Sequence of chain 1.A:
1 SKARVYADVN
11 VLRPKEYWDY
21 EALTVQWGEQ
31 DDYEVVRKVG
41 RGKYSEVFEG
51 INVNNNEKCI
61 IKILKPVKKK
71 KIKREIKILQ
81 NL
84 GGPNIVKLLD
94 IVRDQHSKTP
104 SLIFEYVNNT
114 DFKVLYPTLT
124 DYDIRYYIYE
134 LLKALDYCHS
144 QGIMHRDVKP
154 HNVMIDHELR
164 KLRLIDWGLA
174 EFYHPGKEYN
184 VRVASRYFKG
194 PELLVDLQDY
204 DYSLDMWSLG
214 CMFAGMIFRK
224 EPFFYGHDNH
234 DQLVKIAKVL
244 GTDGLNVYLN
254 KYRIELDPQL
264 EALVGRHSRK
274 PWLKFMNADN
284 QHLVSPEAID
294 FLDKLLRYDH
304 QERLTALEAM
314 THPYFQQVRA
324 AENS

A protein and the small-molecule ligand that binds it are described below.
Small molecule (SMILES): O=C(O)Cn1cnc2c(Br)c(Br)c(Br)c(Br)c21

Binding-site contacts:
Ligand atom C4 contacts residue ILE168 of chain 1.A at 3.7 Å (hydrophobic).
Ligand atom BR13 contacts residue MET157 of chain 1.A at 3.7 Å.
Ligand atom N25 contacts residue ILE168 of chain 1.A at 3.7 Å.
Ligand atom C4 contacts residue ILE60 of chain 1.A at 3.8 Å (hydrophobic).
Ligand atom C30 contacts residue LYS62 of chain 1.A at 3.3 Å.
Ligand atom BR17 contacts residue ILE168 of chain 1.A at 4.1 Å.
Ligand atom BR17 contacts residue VAL89 of chain 1.A at 4.0 Å.
Ligand atom BR19 contacts residue ILE60 of chain 1.A at 4.0 Å.
Ligand atom BR15 contacts residue ILE60 of chain 1.A at 3.9 Å.
Ligand atom C3 contacts residue ILE168 of chain 1.A at 3.4 Å (hydrophobic).
Ligand atom C5 contacts residue ILE60 of chain 1.A at 3.9 Å (hydrophobic).
Ligand atom BR15 contacts residue VAL110 of chain 1.A at 3.0 Å.
Ligand atom C6 contacts residue ILE60 of chain 1.A at 4.1 Å (hydrophobic).
Ligand atom C1 contacts residue MET157 of chain 1.A at 3.7 Å (hydrophobic).
Ligand atom O34 contacts residue SER45 of chain 1.A at 4.0 Å.
Ligand atom O34 contacts residue ASP169 of chain 1.A at 3.1 Å (salt-bridge).
Ligand atom N21 contacts residue ILE168 of chain 1.A at 4.0 Å.
Ligand atom N21 contacts residue VAL47 of chain 1.A at 3.7 Å.
Ligand atom N25 contacts residue VAL47 of chain 1.A at 3.3 Å.
Ligand atom O34 contacts residue VAL47 of chain 1.A at 4.1 Å.
Ligand atom C23 contacts residue ILE168 of chain 1.A at 4.0 Å (hydrophobic).
Ligand atom C6 contacts residue MET157 of chain 1.A at 3.8 Å (hydrophobic).
Ligand atom C3 contacts residue VAL47 of chain 1.A at 3.6 Å (hydrophobic).
Ligand atom C28 contacts residue LYS62 of chain 1.A at 4.1 Å.
Ligand atom BR19 contacts residue ILE168 of chain 1.A at 4.1 Å.
Ligand atom BR15 contacts residue MET157 of chain 1.A at 3.8 Å.
Ligand atom C30 contacts residue ASP169 of chain 1.A at 3.7 Å.
Ligand atom BR19 contacts residue PHE107 of chain 1.A at 3.7 Å.
Ligand atom C2 contacts residue VAL47 of chain 1.A at 3.6 Å (hydrophobic).
Ligand atom O32 contacts residue ASP169 of chain 1.A at 3.2 Å.
Ligand atom BR17 contacts residue ILE60 of chain 1.A at 3.5 Å.
Ligand atom BR17 contacts residue VAL110 of chain 1.A at 3.9 Å.
Ligand atom C1 contacts residue ILE168 of chain 1.A at 4.1 Å (hydrophobic).
Ligand atom C28 contacts residue VAL47 of chain 1.A at 3.6 Å (hydrophobic).
Ligand atom C23 contacts residue VAL47 of chain 1.A at 3.0 Å (hydrophobic).
Ligand atom O32 contacts residue LYS62 of chain 1.A at 2.7 Å (salt-bridge).
Ligand atom BR19 contacts residue VAL89 of chain 1.A at 4.1 Å.
Ligand atom O34 contacts residue LYS62 of chain 1.A at 3.7 Å.
Ligand atom C2 contacts residue ILE168 of chain 1.A at 3.6 Å (hydrophobic).
Ligand atom BR13 contacts residue VAL39 of chain 1.A at 4.0 Å.